Binding-site contacts:
Ligand atom C8 contacts residue HIS41 of chain 2.A at 3.9 Å.
Ligand atom C14 contacts residue HIS41 of chain 2.A at 3.8 Å.
Ligand atom C14 contacts residue MET49 of chain 2.A at 3.5 Å (hydrophobic).
Ligand atom O contacts residue GLU166 of chain 2.A at 3.1 Å (salt-bridge).
Ligand atom C3 contacts residue LEU141 of chain 2.A at 3.8 Å (hydrophobic).
Ligand atom C13 contacts residue HIS41 of chain 2.A at 3.8 Å.
Ligand atom N2 contacts residue MET49 of chain 2.A at 2.9 Å (h-bond).
Ligand atom N1 contacts residue HIS164 of chain 2.A at 3.8 Å.
Ligand atom C4 contacts residue HIS163 of chain 2.A at 3.4 Å.
Ligand atom N contacts residue HIS163 of chain 2.A at 2.7 Å (h-bond).
Ligand atom N contacts residue SER144 of chain 2.A at 3.9 Å.
Ligand atom C11 contacts residue ASP187 of chain 2.A at 3.5 Å.
Ligand atom C3 contacts residue GLU166 of chain 2.A at 3.6 Å.
Ligand atom C4 contacts residue GLU166 of chain 2.A at 3.7 Å.
Ligand atom C3 contacts residue PHE140 of chain 2.A at 3.3 Å (hydrophobic).
Ligand atom C10 contacts residue ASP187 of chain 2.A at 3.9 Å.
Ligand atom C6 contacts residue ASN142 of chain 2.A at 3.8 Å.
Ligand atom C contacts residue ASN142 of chain 2.A at 3.9 Å.
Ligand atom C10 contacts residue MET165 of chain 2.A at 3.7 Å (hydrophobic).
Ligand atom O contacts residue MET165 of chain 2.A at 3.4 Å.
Ligand atom C15 contacts residue MET49 of chain 2.A at 3.7 Å (hydrophobic).
Ligand atom C2 contacts residue GLU166 of chain 2.A at 3.6 Å.
Ligand atom C2 contacts residue LEU141 of chain 2.A at 3.6 Å (hydrophobic).
Ligand atom C9 contacts residue HIS164 of chain 2.A at 3.3 Å.
Ligand atom C4 contacts residue CYS145 of chain 2.A at 3.6 Å (hydrophobic).
Ligand atom C6 contacts residue CYS145 of chain 2.A at 3.9 Å (hydrophobic).
Ligand atom N contacts residue PHE140 of chain 2.A at 3.9 Å.
Ligand atom C3 contacts residue HIS163 of chain 2.A at 3.8 Å.
Ligand atom C2 contacts residue ASN142 of chain 2.A at 3.7 Å.
Ligand atom C2 contacts residue PHE140 of chain 2.A at 3.7 Å (hydrophobic).
Ligand atom C12 contacts residue HIS41 of chain 2.A at 3.9 Å.
Ligand atom C9 contacts residue MET165 of chain 2.A at 3.5 Å (hydrophobic).
Ligand atom C11 contacts residue ARG188 of chain 2.A at 3.8 Å.
Ligand atom C8 contacts residue HIS164 of chain 2.A at 3.8 Å.
Ligand atom C13 contacts residue TYR54 of chain 2.A at 4.0 Å (hydrophobic).
Ligand atom C1 contacts residue ASN142 of chain 2.A at 3.9 Å.
Ligand atom N contacts residue GLU166 of chain 2.A at 3.8 Å.
Ligand atom C13 contacts residue MET49 of chain 2.A at 3.8 Å (hydrophobic).
Ligand atom C14 contacts residue CYS44 of chain 2.A at 3.6 Å (hydrophobic).
Ligand atom C7 contacts residue HIS164 of chain 2.A at 3.8 Å.

This small molecule binds to this protein.
Small molecule (SMILES): Cc1ccncc1CC(=O)Nc1cccc2c1CNCC2

Sequence of chain 2.A:
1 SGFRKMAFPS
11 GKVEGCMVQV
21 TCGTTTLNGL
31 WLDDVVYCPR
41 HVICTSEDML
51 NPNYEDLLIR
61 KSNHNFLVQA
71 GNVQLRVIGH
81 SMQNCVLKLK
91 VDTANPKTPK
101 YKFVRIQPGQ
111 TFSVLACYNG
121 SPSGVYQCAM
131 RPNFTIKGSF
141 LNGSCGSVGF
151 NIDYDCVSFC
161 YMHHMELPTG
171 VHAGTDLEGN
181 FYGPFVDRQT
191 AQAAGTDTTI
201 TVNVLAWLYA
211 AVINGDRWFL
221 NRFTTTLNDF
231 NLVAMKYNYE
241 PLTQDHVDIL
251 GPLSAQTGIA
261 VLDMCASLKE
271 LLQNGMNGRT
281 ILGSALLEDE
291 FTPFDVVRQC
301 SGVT